Sequence of chain 36.A:
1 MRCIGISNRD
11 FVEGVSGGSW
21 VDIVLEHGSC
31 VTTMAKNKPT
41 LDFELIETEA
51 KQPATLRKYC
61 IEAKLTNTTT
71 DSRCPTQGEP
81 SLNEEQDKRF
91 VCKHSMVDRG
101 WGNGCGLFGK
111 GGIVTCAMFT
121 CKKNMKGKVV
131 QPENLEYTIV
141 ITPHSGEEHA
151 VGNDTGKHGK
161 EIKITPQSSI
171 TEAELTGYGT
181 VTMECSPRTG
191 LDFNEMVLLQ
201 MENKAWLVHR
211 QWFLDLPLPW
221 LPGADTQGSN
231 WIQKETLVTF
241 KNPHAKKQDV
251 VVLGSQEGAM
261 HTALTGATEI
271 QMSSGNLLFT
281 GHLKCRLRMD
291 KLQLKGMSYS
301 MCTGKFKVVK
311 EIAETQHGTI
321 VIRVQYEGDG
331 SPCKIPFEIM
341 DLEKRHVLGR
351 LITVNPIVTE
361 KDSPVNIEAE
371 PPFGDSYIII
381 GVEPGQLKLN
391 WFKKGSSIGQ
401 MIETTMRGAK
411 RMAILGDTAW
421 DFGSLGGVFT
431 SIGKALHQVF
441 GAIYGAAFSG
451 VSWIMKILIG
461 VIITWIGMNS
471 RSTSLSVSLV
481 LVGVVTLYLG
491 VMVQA

Sequence of chain 31.A:
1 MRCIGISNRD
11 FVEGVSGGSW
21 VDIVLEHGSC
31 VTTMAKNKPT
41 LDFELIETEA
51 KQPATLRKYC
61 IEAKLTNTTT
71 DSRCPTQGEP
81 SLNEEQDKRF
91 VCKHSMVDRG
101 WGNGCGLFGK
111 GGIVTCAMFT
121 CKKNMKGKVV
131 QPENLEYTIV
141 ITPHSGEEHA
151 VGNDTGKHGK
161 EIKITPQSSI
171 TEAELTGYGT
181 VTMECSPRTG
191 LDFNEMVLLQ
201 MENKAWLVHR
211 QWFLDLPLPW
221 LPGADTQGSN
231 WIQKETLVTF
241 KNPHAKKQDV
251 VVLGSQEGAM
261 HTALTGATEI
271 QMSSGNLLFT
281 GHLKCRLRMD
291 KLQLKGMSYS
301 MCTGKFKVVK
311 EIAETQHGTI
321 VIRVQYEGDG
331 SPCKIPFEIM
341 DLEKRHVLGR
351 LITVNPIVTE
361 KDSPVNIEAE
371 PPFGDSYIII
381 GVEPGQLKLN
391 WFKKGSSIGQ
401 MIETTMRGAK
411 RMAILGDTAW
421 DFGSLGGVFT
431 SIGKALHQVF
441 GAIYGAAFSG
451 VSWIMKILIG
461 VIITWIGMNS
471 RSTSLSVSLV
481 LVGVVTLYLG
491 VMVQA

The small molecule below binds the protein below.
Small molecule (SMILES): CC(=O)N[C@H]1[C@H](O[C@H]2[C@H](O)[C@@H](NC(C)=O)CO[C@@H]2CO)O[C@H](CO)[C@@H](O)[C@@H]1O

Binding-site contacts:
Ligand atom C1 contacts residue HIS149 of chain 36.A at 3.5 Å.
Ligand atom O5 contacts residue ASN153 of chain 36.A at 2.2 Å (h-bond).
Ligand atom C3 contacts residue ASN153 of chain 36.A at 3.9 Å.
Ligand atom O6 contacts residue HIS158 of chain 36.A at 4.2 Å.
Ligand atom C1 contacts residue ASN153 of chain 36.A at 1.4 Å.
Ligand atom O3 contacts residue HIS149 of chain 36.A at 4.0 Å.
Ligand atom C5 contacts residue GLY156 of chain 36.A at 4.3 Å.
Ligand atom O5 contacts residue HIS158 of chain 36.A at 3.4 Å.
Ligand atom O4 contacts residue HIS149 of chain 36.A at 4.3 Å.
Ligand atom C7 contacts residue ASN153 of chain 36.A at 4.1 Å.
Ligand atom C8 contacts residue GLY102 of chain 31.A at 3.6 Å.
Ligand atom C2 contacts residue HIS149 of chain 36.A at 3.5 Å.
Ligand atom C6 contacts residue HIS158 of chain 36.A at 4.2 Å.
Ligand atom C6 contacts residue HIS149 of chain 36.A at 4.3 Å.
Ligand atom C1 contacts residue HIS158 of chain 36.A at 4.1 Å.
Ligand atom C4 contacts residue ASN153 of chain 36.A at 4.2 Å.
Ligand atom O6 contacts residue HIS149 of chain 36.A at 3.2 Å.
Ligand atom C4 contacts residue HIS149 of chain 36.A at 3.4 Å.
Ligand atom O5 contacts residue HIS149 of chain 36.A at 3.6 Å.
Ligand atom C5 contacts residue HIS158 of chain 36.A at 4.4 Å.
Ligand atom C8 contacts residue ASN153 of chain 36.A at 4.4 Å.
Ligand atom N2 contacts residue HIS149 of chain 36.A at 4.3 Å.
Ligand atom O7 contacts residue HIS149 of chain 36.A at 3.3 Å.
Ligand atom O5 contacts residue GLY156 of chain 36.A at 4.2 Å.
Ligand atom C5 contacts residue ASN153 of chain 36.A at 3.6 Å.
Ligand atom O5 contacts residue THR155 of chain 36.A at 3.4 Å (h-bond).
Ligand atom N2 contacts residue ASN153 of chain 36.A at 3.1 Å (h-bond).
Ligand atom C7 contacts residue HIS149 of chain 36.A at 4.3 Å.
Ligand atom C2 contacts residue ASN153 of chain 36.A at 2.6 Å.
Ligand atom C6 contacts residue GLY156 of chain 36.A at 4.0 Å.
Ligand atom C5 contacts residue THR155 of chain 36.A at 4.0 Å.
Ligand atom C5 contacts residue HIS149 of chain 36.A at 3.6 Å.
Ligand atom C1 contacts residue THR155 of chain 36.A at 3.3 Å.
Ligand atom C3 contacts residue HIS149 of chain 36.A at 4.0 Å.